Sequence of chain 1.A:
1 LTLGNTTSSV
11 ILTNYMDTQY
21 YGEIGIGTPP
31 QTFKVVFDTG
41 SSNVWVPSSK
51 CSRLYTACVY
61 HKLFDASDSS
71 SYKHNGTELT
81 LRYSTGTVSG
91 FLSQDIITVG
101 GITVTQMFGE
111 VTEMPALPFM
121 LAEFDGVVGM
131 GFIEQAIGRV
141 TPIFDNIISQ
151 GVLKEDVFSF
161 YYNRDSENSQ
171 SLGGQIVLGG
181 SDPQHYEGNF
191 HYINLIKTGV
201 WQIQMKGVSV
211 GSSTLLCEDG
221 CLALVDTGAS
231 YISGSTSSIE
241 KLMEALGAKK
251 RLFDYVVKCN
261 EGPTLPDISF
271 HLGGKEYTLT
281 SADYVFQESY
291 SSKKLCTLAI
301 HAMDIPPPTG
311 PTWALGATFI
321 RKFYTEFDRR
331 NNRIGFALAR

This small molecule binds to this protein.
Small molecule (SMILES): CC(C)[C@H](C[C@H](O)[C@@H](N)CN1CC(=O)N(c2ccccc2Cl)CC1(C)C)C(=O)NCC(C)(C)C(N)=O

Binding-site contacts:
Ligand atom C15 contacts residue GLY228 of chain 1.A at 3.8 Å.
Ligand atom O14 contacts residue THR85 of chain 1.A at 2.8 Å (h-bond).
Ligand atom C9 contacts residue GLY228 of chain 1.A at 3.6 Å.
Ligand atom O27 contacts residue GLY40 of chain 1.A at 3.4 Å.
Ligand atom C17 contacts residue TYR83 of chain 1.A at 3.7 Å (hydrophobic).
Ligand atom C20 contacts residue ASP226 of chain 1.A at 3.2 Å.
Ligand atom O27 contacts residue ASP38 of chain 1.A at 2.4 Å (salt-bridge).
Ligand atom N23 contacts residue GLY40 of chain 1.A at 3.8 Å.
Ligand atom C15 contacts residue VAL36 of chain 1.A at 3.5 Å (hydrophobic).
Ligand atom C24 contacts residue TYR83 of chain 1.A at 3.5 Å (hydrophobic).
Ligand atom C18 contacts residue ASP38 of chain 1.A at 3.5 Å.
Ligand atom C25 contacts residue ARG82 of chain 1.A at 3.8 Å.
Ligand atom C33 contacts residue ARG82 of chain 1.A at 3.2 Å.
Ligand atom O27 contacts residue SER41 of chain 1.A at 3.5 Å (h-bond).
Ligand atom CL1 contacts residue PRO118 of chain 1.A at 3.5 Å.
Ligand atom C19 contacts residue TYR83 of chain 1.A at 3.6 Å (hydrophobic).
Ligand atom CL1 contacts residue PHE119 of chain 1.A at 3.3 Å.
Ligand atom N23 contacts residue TYR83 of chain 1.A at 3.7 Å.
Ligand atom O29 contacts residue SER84 of chain 1.A at 2.9 Å (h-bond).
Ligand atom C17 contacts residue ASP38 of chain 1.A at 3.3 Å.
Ligand atom C19 contacts residue ASP226 of chain 1.A at 3.7 Å.
Ligand atom C30 contacts residue ASP226 of chain 1.A at 3.6 Å.
Ligand atom C12 contacts residue THR85 of chain 1.A at 3.2 Å.
Ligand atom C24 contacts residue ARG82 of chain 1.A at 3.4 Å.
Ligand atom C19 contacts residue ASP38 of chain 1.A at 3.4 Å.
Ligand atom O27 contacts residue ASP226 of chain 1.A at 3.8 Å.
Ligand atom N26 contacts residue ASP226 of chain 1.A at 2.6 Å (salt-bridge).
Ligand atom N11 contacts residue GLY228 of chain 1.A at 3.8 Å.
Ligand atom C18 contacts residue ASP226 of chain 1.A at 3.6 Å.
Ligand atom C15 contacts residue VAL127 of chain 1.A at 3.9 Å (hydrophobic).
Ligand atom O36 contacts residue GLY40 of chain 1.A at 3.5 Å (h-bond).
Ligand atom C31 contacts residue ILE305 of chain 1.A at 3.8 Å (hydrophobic).
Ligand atom N35 contacts residue SER41 of chain 1.A at 3.4 Å.
Ligand atom O29 contacts residue TYR83 of chain 1.A at 3.2 Å.
Ligand atom C16 contacts residue VAL127 of chain 1.A at 3.8 Å (hydrophobic).
Ligand atom C13 contacts residue THR85 of chain 1.A at 3.4 Å.
Ligand atom N26 contacts residue GLY228 of chain 1.A at 3.2 Å (h-bond).
Ligand atom N26 contacts residue ASP38 of chain 1.A at 2.9 Å (salt-bridge).
Ligand atom C15 contacts residue ASP38 of chain 1.A at 3.7 Å.
Ligand atom C5 contacts residue GLN19 of chain 1.A at 3.7 Å.